Sequence of chain 1.A:
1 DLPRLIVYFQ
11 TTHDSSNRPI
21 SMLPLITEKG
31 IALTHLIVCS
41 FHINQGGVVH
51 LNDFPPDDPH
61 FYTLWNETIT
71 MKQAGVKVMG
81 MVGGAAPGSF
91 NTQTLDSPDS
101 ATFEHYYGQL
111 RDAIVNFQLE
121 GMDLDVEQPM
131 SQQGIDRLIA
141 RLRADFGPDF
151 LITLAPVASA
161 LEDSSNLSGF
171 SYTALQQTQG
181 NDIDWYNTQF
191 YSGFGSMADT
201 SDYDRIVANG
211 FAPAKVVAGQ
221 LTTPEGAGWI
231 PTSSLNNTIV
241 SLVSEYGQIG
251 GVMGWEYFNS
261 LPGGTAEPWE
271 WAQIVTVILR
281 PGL

This protein binds this small molecule.
Small molecule (SMILES): CC(=O)N[C@@H]1[C@@H](O)[C@H](O)[C@@H](CO)O[C@H]1O

Binding-site contacts:
Ligand atom C5 contacts residue ASN236 of chain 1.A at 3.6 Å.
Ligand atom C3 contacts residue ASN236 of chain 1.A at 3.8 Å.
Ligand atom C8 contacts residue ASN236 of chain 1.A at 4.2 Å.
Ligand atom C2 contacts residue ASN236 of chain 1.A at 2.4 Å.
Ligand atom O5 contacts residue ASN236 of chain 1.A at 2.3 Å (h-bond).
Ligand atom C7 contacts residue ASN236 of chain 1.A at 3.3 Å.
Ligand atom C1 contacts residue ASN236 of chain 1.A at 1.4 Å.
Ligand atom O7 contacts residue ASN236 of chain 1.A at 3.4 Å (h-bond).
Ligand atom C1 contacts residue VAL240 of chain 1.A at 4.0 Å (hydrophobic).
Ligand atom O5 contacts residue VAL240 of chain 1.A at 3.9 Å.
Ligand atom C4 contacts residue ASN236 of chain 1.A at 4.2 Å.
Ligand atom C8 contacts residue ILE278 of chain 1.A at 4.0 Å (hydrophobic).
Ligand atom N2 contacts residue ASN236 of chain 1.A at 2.9 Å (h-bond).
Ligand atom C5 contacts residue VAL240 of chain 1.A at 4.3 Å (hydrophobic).
Ligand atom C8 contacts residue VAL277 of chain 1.A at 3.5 Å (hydrophobic).